Sequence of chain 44.C:
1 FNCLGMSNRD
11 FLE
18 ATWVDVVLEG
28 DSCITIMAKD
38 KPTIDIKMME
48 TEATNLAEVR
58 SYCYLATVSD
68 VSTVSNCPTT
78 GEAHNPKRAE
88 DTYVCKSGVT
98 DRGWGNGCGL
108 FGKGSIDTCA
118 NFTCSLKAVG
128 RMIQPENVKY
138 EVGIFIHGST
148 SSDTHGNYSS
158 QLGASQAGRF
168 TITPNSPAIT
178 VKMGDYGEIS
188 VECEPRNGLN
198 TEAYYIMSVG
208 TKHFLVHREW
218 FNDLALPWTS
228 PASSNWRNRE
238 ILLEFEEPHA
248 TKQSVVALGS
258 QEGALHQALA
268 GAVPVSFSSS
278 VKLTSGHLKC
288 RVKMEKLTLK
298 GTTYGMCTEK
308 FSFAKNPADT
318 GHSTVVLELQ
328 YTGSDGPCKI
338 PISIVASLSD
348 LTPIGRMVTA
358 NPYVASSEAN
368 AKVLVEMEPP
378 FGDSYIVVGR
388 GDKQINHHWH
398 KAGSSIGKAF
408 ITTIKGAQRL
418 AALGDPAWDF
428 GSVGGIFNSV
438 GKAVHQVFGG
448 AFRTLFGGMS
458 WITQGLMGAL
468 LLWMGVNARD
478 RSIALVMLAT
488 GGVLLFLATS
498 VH

The small molecule below binds the protein below.
Small molecule (SMILES): CC(=O)N[C@@H]1[C@@H](O)[C@H](O)[C@@H](CO)O[C@H]1O

Binding-site contacts:
Ligand atom C5 contacts residue ASN154 of chain 44.C at 3.7 Å.
Ligand atom C3 contacts residue ASN154 of chain 44.C at 3.8 Å.
Ligand atom C8 contacts residue ASN154 of chain 44.C at 4.2 Å.
Ligand atom O5 contacts residue SER157 of chain 44.C at 3.8 Å.
Ligand atom C1 contacts residue ASN154 of chain 44.C at 1.4 Å.
Ligand atom C2 contacts residue ASN154 of chain 44.C at 2.4 Å.
Ligand atom C4 contacts residue ASN154 of chain 44.C at 4.2 Å.
Ligand atom O5 contacts residue ASN154 of chain 44.C at 2.4 Å (h-bond).
Ligand atom N2 contacts residue ASN154 of chain 44.C at 2.9 Å (h-bond).
Ligand atom C1 contacts residue SER157 of chain 44.C at 3.9 Å.
Ligand atom C7 contacts residue ASN154 of chain 44.C at 4.0 Å.